Binding-site contacts:
Ligand atom O7 contacts residue GLU132 of chain 1.B at 4.5 Å.
Ligand atom N2 contacts residue ASN165 of chain 1.B at 4.5 Å.
Ligand atom C1 contacts residue ASN165 of chain 1.B at 3.6 Å.

This protein binds this small molecule.
Small molecule (SMILES): CC(=O)N[C@@H]1[C@@H](O)[C@H](O)[C@@H](CO)O[C@H]1O

Sequence of chain 1.B:
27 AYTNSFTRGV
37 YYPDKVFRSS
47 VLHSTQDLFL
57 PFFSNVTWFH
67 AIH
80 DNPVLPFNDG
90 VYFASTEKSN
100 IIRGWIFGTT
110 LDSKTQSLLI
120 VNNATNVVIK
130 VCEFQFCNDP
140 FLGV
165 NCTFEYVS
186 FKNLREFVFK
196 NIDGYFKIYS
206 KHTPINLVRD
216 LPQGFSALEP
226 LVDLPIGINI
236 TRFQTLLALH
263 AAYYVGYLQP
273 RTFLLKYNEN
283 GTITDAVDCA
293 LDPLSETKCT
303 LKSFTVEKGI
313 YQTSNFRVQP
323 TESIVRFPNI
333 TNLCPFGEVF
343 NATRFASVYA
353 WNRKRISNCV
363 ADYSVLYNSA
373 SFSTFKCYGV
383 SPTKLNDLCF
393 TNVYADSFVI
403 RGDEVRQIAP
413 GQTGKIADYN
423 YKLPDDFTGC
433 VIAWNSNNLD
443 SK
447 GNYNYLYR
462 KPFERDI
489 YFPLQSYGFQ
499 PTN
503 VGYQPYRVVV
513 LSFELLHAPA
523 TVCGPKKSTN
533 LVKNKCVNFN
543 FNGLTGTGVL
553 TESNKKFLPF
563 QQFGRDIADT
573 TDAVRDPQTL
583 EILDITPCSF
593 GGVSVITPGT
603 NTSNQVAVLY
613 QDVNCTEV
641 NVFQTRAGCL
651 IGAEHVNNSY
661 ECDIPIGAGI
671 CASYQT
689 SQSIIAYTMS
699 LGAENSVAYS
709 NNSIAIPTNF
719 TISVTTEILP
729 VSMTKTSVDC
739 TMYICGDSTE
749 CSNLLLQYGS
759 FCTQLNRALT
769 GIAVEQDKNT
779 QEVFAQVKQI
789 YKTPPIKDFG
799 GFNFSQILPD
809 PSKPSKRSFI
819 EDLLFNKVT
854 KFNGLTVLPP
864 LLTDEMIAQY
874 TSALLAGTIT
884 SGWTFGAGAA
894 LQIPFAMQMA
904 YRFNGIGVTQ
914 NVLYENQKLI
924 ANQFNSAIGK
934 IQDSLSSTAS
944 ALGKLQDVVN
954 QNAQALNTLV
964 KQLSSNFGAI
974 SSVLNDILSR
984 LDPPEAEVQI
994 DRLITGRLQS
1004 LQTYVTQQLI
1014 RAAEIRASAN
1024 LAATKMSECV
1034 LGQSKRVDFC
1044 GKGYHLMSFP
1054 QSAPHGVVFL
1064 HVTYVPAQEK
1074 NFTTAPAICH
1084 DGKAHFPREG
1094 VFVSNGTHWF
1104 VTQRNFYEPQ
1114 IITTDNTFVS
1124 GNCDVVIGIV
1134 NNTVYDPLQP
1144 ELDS